The small molecule below binds the protein below.
Small molecule (SMILES): CC[C@H](C)[C@H](NC(=O)[C@@H](NC(=O)[C@H](CC(C)C)NC(=O)[C@@H](N)CCCCN)C(C)C)C(=O)N[C@@H](CC(N)=O)C(=O)N[C@@H](CCCCN)C(=O)N[C@@H](CC(=O)O)C(=O)N[C@@H](CCSC)C(=O)N[C@@H](CCCN=C(N)N)C(=O)N[C@H](C(=O)N[C@@H](CC(=O)O)C(=O)N[C@@H](CC(C)C)C(=O)N[C@@H](Cc1ccccc1)C(=O)N[C@@H](CO)C(=O)N1CCC[C@H]1C(=O)N1CCC[C@H]1C(=O)N[C@H](C=O)CC(N)=O)[C@@H](C)O

Sequence of chain 1.NA:
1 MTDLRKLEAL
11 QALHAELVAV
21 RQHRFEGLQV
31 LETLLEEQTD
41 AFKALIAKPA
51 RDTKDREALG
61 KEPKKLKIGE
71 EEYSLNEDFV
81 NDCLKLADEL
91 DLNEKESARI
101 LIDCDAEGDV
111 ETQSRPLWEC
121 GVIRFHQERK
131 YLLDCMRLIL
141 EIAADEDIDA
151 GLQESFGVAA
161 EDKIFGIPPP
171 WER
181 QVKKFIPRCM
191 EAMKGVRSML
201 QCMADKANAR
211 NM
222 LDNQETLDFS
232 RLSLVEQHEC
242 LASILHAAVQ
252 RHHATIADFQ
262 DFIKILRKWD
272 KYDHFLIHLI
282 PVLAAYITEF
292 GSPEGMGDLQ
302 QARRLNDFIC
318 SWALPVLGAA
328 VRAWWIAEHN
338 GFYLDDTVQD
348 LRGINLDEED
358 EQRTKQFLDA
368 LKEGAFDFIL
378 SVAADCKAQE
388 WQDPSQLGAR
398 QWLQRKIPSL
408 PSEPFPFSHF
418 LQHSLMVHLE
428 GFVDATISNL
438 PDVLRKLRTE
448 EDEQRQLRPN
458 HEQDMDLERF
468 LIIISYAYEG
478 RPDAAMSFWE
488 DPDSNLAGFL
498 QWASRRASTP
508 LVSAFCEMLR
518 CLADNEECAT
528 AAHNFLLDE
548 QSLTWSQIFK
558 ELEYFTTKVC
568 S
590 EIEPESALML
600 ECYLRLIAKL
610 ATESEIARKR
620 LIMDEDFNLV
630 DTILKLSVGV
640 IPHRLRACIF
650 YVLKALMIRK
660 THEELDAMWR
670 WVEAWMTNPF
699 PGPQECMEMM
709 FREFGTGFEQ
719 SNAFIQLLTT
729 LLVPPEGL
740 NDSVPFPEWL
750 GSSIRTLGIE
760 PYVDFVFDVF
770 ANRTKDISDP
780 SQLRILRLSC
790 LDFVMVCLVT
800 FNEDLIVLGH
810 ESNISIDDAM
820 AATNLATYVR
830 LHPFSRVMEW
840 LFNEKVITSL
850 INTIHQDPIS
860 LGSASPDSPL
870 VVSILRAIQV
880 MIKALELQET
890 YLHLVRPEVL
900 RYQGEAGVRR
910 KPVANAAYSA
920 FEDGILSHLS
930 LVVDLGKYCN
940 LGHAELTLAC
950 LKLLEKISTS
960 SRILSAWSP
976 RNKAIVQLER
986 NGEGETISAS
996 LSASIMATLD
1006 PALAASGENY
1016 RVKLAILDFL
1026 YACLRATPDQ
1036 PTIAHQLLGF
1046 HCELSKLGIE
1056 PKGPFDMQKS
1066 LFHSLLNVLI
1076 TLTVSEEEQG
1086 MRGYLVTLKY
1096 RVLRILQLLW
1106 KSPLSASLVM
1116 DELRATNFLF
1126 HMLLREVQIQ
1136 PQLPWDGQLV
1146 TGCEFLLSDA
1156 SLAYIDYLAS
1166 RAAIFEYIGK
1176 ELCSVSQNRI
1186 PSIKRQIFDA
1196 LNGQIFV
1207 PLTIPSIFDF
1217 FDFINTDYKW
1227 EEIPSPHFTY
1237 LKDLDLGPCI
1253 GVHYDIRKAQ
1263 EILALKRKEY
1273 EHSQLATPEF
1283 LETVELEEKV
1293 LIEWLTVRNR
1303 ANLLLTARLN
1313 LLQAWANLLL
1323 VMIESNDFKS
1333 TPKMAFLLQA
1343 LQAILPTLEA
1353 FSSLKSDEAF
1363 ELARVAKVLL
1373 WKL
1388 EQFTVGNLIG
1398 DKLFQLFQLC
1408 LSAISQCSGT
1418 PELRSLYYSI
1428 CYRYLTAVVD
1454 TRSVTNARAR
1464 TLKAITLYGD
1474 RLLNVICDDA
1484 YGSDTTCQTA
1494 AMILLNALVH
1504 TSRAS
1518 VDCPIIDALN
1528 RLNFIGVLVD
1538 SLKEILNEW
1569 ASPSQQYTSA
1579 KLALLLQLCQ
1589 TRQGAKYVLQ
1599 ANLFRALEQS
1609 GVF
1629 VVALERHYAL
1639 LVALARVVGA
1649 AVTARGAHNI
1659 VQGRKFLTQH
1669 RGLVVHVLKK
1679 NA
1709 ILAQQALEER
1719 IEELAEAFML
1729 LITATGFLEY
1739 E

Sequence of chain 1.C:
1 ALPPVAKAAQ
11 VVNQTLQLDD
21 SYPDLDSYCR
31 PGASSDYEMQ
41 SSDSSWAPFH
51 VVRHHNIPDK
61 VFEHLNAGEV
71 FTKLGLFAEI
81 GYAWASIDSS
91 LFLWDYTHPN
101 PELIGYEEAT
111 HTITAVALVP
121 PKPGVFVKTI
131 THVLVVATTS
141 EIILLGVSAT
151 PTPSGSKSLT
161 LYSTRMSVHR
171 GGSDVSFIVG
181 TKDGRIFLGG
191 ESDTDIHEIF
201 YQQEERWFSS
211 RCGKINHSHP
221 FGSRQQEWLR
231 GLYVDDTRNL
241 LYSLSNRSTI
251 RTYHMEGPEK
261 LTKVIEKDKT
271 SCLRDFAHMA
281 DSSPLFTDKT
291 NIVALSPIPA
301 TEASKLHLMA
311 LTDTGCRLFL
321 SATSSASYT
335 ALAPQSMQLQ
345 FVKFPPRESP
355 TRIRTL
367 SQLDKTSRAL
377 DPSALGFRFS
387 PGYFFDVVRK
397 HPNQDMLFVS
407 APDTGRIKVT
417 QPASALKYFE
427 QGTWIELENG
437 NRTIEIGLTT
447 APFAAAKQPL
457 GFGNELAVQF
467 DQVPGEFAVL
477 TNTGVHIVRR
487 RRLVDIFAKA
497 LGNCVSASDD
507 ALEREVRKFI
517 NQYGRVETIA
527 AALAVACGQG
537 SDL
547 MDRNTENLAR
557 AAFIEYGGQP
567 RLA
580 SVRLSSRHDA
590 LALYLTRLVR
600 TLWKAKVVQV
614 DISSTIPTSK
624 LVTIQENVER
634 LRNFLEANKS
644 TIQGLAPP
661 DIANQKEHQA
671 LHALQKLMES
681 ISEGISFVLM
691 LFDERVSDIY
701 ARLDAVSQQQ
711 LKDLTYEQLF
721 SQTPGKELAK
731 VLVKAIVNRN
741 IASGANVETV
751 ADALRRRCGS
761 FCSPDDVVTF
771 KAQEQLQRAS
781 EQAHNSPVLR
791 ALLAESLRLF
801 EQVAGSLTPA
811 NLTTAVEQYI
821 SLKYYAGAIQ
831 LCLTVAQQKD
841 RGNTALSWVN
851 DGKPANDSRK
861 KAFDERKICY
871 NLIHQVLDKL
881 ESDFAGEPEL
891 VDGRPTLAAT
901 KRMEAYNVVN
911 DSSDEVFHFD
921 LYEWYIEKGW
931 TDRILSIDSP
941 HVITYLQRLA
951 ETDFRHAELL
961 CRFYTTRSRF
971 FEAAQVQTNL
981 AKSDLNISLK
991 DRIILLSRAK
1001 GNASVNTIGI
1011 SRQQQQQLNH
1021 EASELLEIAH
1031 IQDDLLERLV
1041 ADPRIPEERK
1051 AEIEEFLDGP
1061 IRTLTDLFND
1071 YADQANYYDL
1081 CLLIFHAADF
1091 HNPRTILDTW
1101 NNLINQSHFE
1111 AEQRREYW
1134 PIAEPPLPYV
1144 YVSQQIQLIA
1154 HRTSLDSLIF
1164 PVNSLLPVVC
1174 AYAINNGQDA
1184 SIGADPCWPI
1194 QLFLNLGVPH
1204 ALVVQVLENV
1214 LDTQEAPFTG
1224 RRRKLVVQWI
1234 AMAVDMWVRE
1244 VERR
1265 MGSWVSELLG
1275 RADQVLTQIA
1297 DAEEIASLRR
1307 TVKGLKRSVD

Binding-site contacts:
Ligand atom CE1 contacts residue ARG1044 of chain 1.C at 3.5 Å.
Ligand atom O contacts residue ARG1049 of chain 1.C at 3.7 Å.
Ligand atom N contacts residue THR1065 of chain 1.C at 3.2 Å (h-bond).
Ligand atom O contacts residue ARG1049 of chain 1.C at 3.7 Å.
Ligand atom CB contacts residue GLU1052 of chain 1.C at 3.1 Å.
Ligand atom CD1 contacts residue ARG1044 of chain 1.C at 3.1 Å.
Ligand atom O contacts residue ARG1049 of chain 1.C at 3.7 Å.
Ligand atom NH1 contacts residue ASN1069 of chain 1.C at 2.8 Å (h-bond).
Ligand atom CE contacts residue GLU1228 of chain 1.NA at 3.2 Å.
Ligand atom O contacts residue ASN1069 of chain 1.C at 3.3 Å (h-bond).
Ligand atom CD1 contacts residue PHE1068 of chain 1.C at 3.4 Å (hydrophobic).
Ligand atom CD1 contacts residue ILE1053 of chain 1.C at 3.4 Å (hydrophobic).
Ligand atom NH1 contacts residue ASP1073 of chain 1.C at 3.6 Å.
Ligand atom N contacts residue GLN1074 of chain 1.C at 3.2 Å (h-bond).
Ligand atom NH2 contacts residue ASP1073 of chain 1.C at 3.1 Å (salt-bridge).
Ligand atom CB contacts residue ASP1070 of chain 1.C at 3.8 Å.
Ligand atom CD contacts residue ASN1069 of chain 1.C at 3.8 Å.
Ligand atom CG contacts residue GLU1052 of chain 1.C at 3.2 Å.
Ligand atom NZ contacts residue GLU1228 of chain 1.NA at 3.6 Å.
Ligand atom CG1 contacts residue PHE1068 of chain 1.C at 3.4 Å (hydrophobic).
Ligand atom NZ contacts residue LYS1225 of chain 1.NA at 2.1 Å.
Ligand atom CZ contacts residue ARG1044 of chain 1.C at 3.3 Å.
Ligand atom CD contacts residue GLN1074 of chain 1.C at 3.5 Å.
Ligand atom O contacts residue ILE1045 of chain 1.C at 3.6 Å.
Ligand atom CG2 contacts residue PHE1068 of chain 1.C at 3.6 Å (hydrophobic).
Ligand atom OG1 contacts residue ARG1049 of chain 1.C at 2.9 Å (salt-bridge).
Ligand atom O contacts residue ASN1069 of chain 1.C at 3.0 Å (h-bond).
Ligand atom CD2 contacts residue ILE1045 of chain 1.C at 3.7 Å (hydrophobic).
Ligand atom O contacts residue GLN1074 of chain 1.C at 3.0 Å (h-bond).
Ligand atom N contacts residue ASN1069 of chain 1.C at 2.9 Å (h-bond).
Ligand atom O contacts residue THR1065 of chain 1.C at 3.2 Å.
Ligand atom C contacts residue ASN1069 of chain 1.C at 3.2 Å.
Ligand atom CG contacts residue ILE1045 of chain 1.C at 3.5 Å (hydrophobic).
Ligand atom CE contacts residue LYS1225 of chain 1.NA at 3.3 Å.
Ligand atom CD1 contacts residue THR1065 of chain 1.C at 3.5 Å.
Ligand atom CA contacts residue THR1065 of chain 1.C at 3.6 Å.
Ligand atom O contacts residue THR1065 of chain 1.C at 3.6 Å.
Ligand atom NZ contacts residue ASP1073 of chain 1.C at 3.0 Å (salt-bridge).
Ligand atom CA contacts residue ASN1069 of chain 1.C at 3.5 Å.
Ligand atom CB contacts residue GLN1074 of chain 1.C at 3.5 Å.